A small-molecule ligand and the protein it binds are described below.
Small molecule (SMILES): C/C(NCc1cnc(C)nc1N)=C(/S)CCO[P](=O)([O-])O[P](=O)([O-])O

Sequence of chain 4.A:
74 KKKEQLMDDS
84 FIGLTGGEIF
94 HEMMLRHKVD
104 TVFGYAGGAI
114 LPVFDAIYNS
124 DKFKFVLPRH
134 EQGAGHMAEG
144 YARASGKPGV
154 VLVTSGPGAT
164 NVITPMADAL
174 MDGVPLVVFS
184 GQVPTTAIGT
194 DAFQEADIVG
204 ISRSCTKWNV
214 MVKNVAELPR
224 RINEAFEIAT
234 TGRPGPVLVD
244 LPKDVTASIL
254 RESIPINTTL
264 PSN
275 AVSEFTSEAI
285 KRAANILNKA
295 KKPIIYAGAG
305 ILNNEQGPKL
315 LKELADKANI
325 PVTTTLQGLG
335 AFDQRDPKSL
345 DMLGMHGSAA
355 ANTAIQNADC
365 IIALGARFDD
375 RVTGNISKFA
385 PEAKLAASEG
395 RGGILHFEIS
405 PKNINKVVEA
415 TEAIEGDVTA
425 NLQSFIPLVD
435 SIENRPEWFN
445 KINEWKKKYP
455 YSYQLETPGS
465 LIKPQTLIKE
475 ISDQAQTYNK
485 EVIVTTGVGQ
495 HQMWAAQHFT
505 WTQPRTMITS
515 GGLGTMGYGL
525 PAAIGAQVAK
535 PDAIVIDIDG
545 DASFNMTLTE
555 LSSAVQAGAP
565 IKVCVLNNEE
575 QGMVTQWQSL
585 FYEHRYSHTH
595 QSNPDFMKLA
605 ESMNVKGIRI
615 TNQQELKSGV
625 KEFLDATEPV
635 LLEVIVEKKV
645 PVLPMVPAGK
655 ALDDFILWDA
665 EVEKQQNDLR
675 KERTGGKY

Sequence of chain 1.A:
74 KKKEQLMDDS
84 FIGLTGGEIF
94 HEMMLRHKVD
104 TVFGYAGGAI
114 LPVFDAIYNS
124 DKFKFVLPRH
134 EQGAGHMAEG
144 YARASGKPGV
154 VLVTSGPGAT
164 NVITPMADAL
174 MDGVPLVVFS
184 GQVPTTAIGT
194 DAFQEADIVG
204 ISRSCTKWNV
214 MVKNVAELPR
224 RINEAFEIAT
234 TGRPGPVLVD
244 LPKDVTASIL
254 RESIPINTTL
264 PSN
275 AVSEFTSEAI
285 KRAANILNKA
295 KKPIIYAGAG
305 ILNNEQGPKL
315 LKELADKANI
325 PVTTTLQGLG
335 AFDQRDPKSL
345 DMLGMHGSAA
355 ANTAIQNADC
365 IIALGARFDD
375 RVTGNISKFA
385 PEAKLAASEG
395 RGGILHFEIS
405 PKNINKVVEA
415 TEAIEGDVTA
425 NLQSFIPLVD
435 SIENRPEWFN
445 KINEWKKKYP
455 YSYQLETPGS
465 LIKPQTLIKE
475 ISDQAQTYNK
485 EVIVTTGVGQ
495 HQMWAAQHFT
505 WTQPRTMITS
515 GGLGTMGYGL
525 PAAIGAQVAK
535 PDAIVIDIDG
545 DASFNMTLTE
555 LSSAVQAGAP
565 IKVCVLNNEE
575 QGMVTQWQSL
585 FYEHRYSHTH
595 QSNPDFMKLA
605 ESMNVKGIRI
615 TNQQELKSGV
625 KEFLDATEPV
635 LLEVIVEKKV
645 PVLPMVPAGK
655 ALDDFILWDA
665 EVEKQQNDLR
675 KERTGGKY

Binding-site contacts:
Ligand atom C6' contacts residue GLU134 of chain 1.A at 3.4 Å.
Ligand atom CM4 contacts residue VAL578 of chain 4.A at 3.6 Å (hydrophobic).
Ligand atom CM2 contacts residue ASN164 of chain 1.A at 3.5 Å.
Ligand atom O1B contacts residue GLU574 of chain 4.A at 3.1 Å (salt-bridge).
Ligand atom C4 contacts residue MET520 of chain 4.A at 3.3 Å (hydrophobic).
Ligand atom CM4 contacts residue ALA109 of chain 1.A at 3.5 Å (hydrophobic).
Ligand atom N1' contacts residue GLU134 of chain 1.A at 2.7 Å (salt-bridge).
Ligand atom O2B contacts residue MET577 of chain 4.A at 2.9 Å (h-bond).
Ligand atom O2A contacts residue GLU574 of chain 4.A at 3.1 Å (salt-bridge).
Ligand atom N3' contacts residue PRO160 of chain 1.A at 3.6 Å.
Ligand atom O2B contacts residue GLN494 of chain 4.A at 2.7 Å (h-bond).
Ligand atom C6 contacts residue GLN575 of chain 4.A at 3.6 Å.
Ligand atom C7 contacts residue VAL492 of chain 4.A at 3.2 Å (hydrophobic).
Ligand atom O7 contacts residue ALA546 of chain 4.A at 3.5 Å.
Ligand atom O1A contacts residue GLY544 of chain 4.A at 3.5 Å.
Ligand atom O1B contacts residue ASN572 of chain 4.A at 3.1 Å (h-bond).
Ligand atom O3B contacts residue HIS495 of chain 4.A at 3.0 Å (h-bond).
Ligand atom N4' contacts residue GLN197 of chain 1.A at 3.1 Å (h-bond).
Ligand atom O1A contacts residue SER547 of chain 4.A at 2.7 Å (h-bond).
Ligand atom O1B contacts residue GLY576 of chain 4.A at 2.9 Å (h-bond).
Ligand atom O2A contacts residue ALA546 of chain 4.A at 3.1 Å (h-bond).
Ligand atom N3' contacts residue MET520 of chain 4.A at 3.4 Å (h-bond).
Ligand atom PB contacts residue MG1 of chain 4.D at 3.3 Å.
Ligand atom S1 contacts residue VAL492 of chain 4.A at 3.5 Å (h-bond).
Ligand atom O2A contacts residue MG1 of chain 4.D at 2.1 Å.
Ligand atom C5' contacts residue MET520 of chain 4.A at 3.5 Å (hydrophobic).
Ligand atom CM2 contacts residue GLU134 of chain 1.A at 3.5 Å.
Ligand atom O2B contacts residue GLY576 of chain 4.A at 3.4 Å (h-bond).
Ligand atom C5 contacts residue MET520 of chain 4.A at 3.6 Å (hydrophobic).
Ligand atom C4' contacts residue MET520 of chain 4.A at 3.5 Å (hydrophobic).
Ligand atom O3A contacts residue HIS495 of chain 4.A at 3.0 Å (h-bond).
Ligand atom O7 contacts residue GLN575 of chain 4.A at 3.4 Å.
Ligand atom O1B contacts residue MG1 of chain 4.D at 2.2 Å.
Ligand atom PB contacts residue GLN494 of chain 4.A at 3.6 Å.
Ligand atom O2A contacts residue ASP545 of chain 4.A at 2.8 Å (salt-bridge).
Ligand atom O2B contacts residue GLY493 of chain 4.A at 3.5 Å.
Ligand atom O3B contacts residue GLN494 of chain 4.A at 3.4 Å (h-bond).
Ligand atom CM4 contacts residue MET520 of chain 4.A at 3.5 Å (hydrophobic).
Ligand atom N4' contacts residue GLY518 of chain 4.A at 2.9 Å (h-bond).
Ligand atom PA contacts residue MG1 of chain 4.D at 3.3 Å.